Sequence of chain 1.A:
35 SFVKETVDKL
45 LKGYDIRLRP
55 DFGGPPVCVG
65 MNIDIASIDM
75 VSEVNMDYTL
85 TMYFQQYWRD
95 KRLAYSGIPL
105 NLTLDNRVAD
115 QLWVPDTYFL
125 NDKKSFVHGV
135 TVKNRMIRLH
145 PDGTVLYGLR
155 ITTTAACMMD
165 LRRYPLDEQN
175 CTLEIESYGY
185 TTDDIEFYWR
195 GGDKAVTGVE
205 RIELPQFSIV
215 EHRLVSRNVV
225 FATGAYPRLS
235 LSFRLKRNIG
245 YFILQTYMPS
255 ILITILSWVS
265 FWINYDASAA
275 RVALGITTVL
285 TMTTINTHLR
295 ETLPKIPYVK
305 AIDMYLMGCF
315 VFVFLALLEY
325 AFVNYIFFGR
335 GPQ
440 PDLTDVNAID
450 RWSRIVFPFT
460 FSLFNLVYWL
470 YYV

This protein binds this small molecule.
Small molecule (SMILES): CC(=O)N[C@H]1[C@H](O[C@H]2[C@H](O)[C@@H](NC(C)=O)CO[C@@H]2CO)O[C@H](CO)[C@@H](O[C@@H]2O[C@H](CO[C@H]3O[C@H](CO)[C@@H](O)[C@H](O)[C@@H]3O)[C@@H](O)[C@H](O[C@H]3O[C@H](CO)[C@@H](O)[C@H](O)[C@@H]3O)[C@@H]2O)[C@@H]1O

Binding-site contacts:
Ligand atom C8 contacts residue GLU215 of chain 1.A at 4.2 Å.
Ligand atom C6 contacts residue ARG221 of chain 1.A at 3.8 Å.
Ligand atom O3 contacts residue SER236 of chain 1.A at 4.1 Å.
Ligand atom C7 contacts residue SER236 of chain 1.A at 3.6 Å.
Ligand atom C6 contacts residue ARG217 of chain 1.A at 4.2 Å.
Ligand atom C1 contacts residue ARG221 of chain 1.A at 3.8 Å.
Ligand atom N2 contacts residue PHE237 of chain 1.A at 4.1 Å.
Ligand atom O7 contacts residue ARG221 of chain 1.A at 3.9 Å.
Ligand atom C2 contacts residue SER236 of chain 1.A at 4.2 Å.
Ligand atom C8 contacts residue ARG221 of chain 1.A at 3.4 Å.
Ligand atom C7 contacts residue ARG238 of chain 1.A at 4.0 Å.
Ligand atom O3 contacts residue VAL219 of chain 1.A at 4.0 Å.
Ligand atom O5 contacts residue VAL219 of chain 1.A at 3.8 Å.
Ligand atom C2 contacts residue ASN174 of chain 1.A at 2.5 Å.
Ligand atom C8 contacts residue PHE237 of chain 1.A at 3.4 Å (hydrophobic).
Ligand atom C7 contacts residue PHE237 of chain 1.A at 4.2 Å (hydrophobic).
Ligand atom C7 contacts residue ARG221 of chain 1.A at 3.8 Å.
Ligand atom C8 contacts residue ARG217 of chain 1.A at 4.1 Å.
Ligand atom O6 contacts residue ARG217 of chain 1.A at 2.8 Å (salt-bridge).
Ligand atom C7 contacts residue ASN174 of chain 1.A at 3.9 Å.
Ligand atom C3 contacts residue SER236 of chain 1.A at 4.0 Å.
Ligand atom C1 contacts residue ASN174 of chain 1.A at 1.4 Å.
Ligand atom C6 contacts residue SER220 of chain 1.A at 3.5 Å.
Ligand atom C3 contacts residue ASN174 of chain 1.A at 3.8 Å.
Ligand atom O3 contacts residue ARG217 of chain 1.A at 3.4 Å (salt-bridge).
Ligand atom O7 contacts residue GLU215 of chain 1.A at 4.2 Å.
Ligand atom C4 contacts residue VAL219 of chain 1.A at 4.2 Å (hydrophobic).
Ligand atom C8 contacts residue ARG238 of chain 1.A at 4.3 Å.
Ligand atom C5 contacts residue SER220 of chain 1.A at 4.2 Å.
Ligand atom O5 contacts residue ASN174 of chain 1.A at 2.3 Å (h-bond).
Ligand atom C4 contacts residue ASN174 of chain 1.A at 4.3 Å.
Ligand atom N2 contacts residue SER236 of chain 1.A at 3.3 Å (h-bond).
Ligand atom O7 contacts residue ARG217 of chain 1.A at 3.1 Å (salt-bridge).
Ligand atom C8 contacts residue SER236 of chain 1.A at 3.4 Å.
Ligand atom O5 contacts residue VAL219 of chain 1.A at 4.2 Å.
Ligand atom C8 contacts residue ASN174 of chain 1.A at 4.2 Å.
Ligand atom N2 contacts residue ASN174 of chain 1.A at 2.9 Å (h-bond).
Ligand atom C7 contacts residue ARG217 of chain 1.A at 3.8 Å.
Ligand atom C5 contacts residue ASN174 of chain 1.A at 3.6 Å.
Ligand atom O7 contacts residue ARG238 of chain 1.A at 3.4 Å (salt-bridge).